Sequence of chain 1.A:
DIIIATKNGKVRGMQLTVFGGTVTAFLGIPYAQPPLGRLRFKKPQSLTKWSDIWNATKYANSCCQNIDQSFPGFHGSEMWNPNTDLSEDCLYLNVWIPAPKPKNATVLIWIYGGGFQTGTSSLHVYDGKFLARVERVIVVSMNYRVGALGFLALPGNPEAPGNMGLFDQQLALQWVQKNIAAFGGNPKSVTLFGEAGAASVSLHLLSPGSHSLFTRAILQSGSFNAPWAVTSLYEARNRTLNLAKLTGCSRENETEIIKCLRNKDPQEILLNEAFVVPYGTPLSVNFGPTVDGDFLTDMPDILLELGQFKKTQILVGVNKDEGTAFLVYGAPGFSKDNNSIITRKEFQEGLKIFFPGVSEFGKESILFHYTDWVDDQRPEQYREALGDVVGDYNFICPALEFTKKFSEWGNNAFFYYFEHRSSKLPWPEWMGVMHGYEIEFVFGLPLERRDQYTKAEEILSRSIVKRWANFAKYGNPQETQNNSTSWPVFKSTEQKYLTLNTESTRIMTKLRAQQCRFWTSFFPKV

Binding-site contacts:
Ligand atom C3 contacts residue PHE278 of chain 1.A at 3.1 Å (hydrophobic).
Ligand atom C7 contacts residue GLU238 of chain 1.A at 4.1 Å.
Ligand atom C1 contacts residue ASN245 of chain 1.A at 3.9 Å.
Ligand atom O4 contacts residue PHE278 of chain 1.A at 4.1 Å.
Ligand atom C1 contacts residue ASN245 of chain 1.A at 3.8 Å.
Ligand atom N2 contacts residue ASN241 of chain 1.A at 3.1 Å (h-bond).
Ligand atom C6 contacts residue ASN245 of chain 1.A at 3.8 Å.
Ligand atom C6 contacts residue LYS248 of chain 1.A at 3.7 Å.
Ligand atom C8 contacts residue PRO281 of chain 1.A at 3.6 Å (hydrophobic).
Ligand atom C6 contacts residue ASN245 of chain 1.A at 3.2 Å.
Ligand atom O5 contacts residue LYS248 of chain 1.A at 3.8 Å.
Ligand atom C5 contacts residue ASN241 of chain 1.A at 3.6 Å.
Ligand atom C4 contacts residue PHE278 of chain 1.A at 3.2 Å (hydrophobic).
Ligand atom C2 contacts residue ASN241 of chain 1.A at 2.6 Å.
Ligand atom C6 contacts residue LEU249 of chain 1.A at 3.6 Å (hydrophobic).
Ligand atom C6 contacts residue ASN241 of chain 1.A at 4.0 Å.
Ligand atom O5 contacts residue ASN245 of chain 1.A at 3.8 Å.
Ligand atom O3 contacts residue VAL280 of chain 1.A at 4.2 Å.
Ligand atom C8 contacts residue ASN241 of chain 1.A at 4.3 Å.
Ligand atom C5 contacts residue ASN245 of chain 1.A at 3.8 Å.
Ligand atom C8 contacts residue GLU238 of chain 1.A at 4.0 Å.
Ligand atom C1 contacts residue ASN241 of chain 1.A at 1.4 Å.
Ligand atom O3 contacts residue PRO281 of chain 1.A at 4.2 Å.
Ligand atom C5 contacts residue ASN245 of chain 1.A at 4.1 Å.
Ligand atom O5 contacts residue ASN245 of chain 1.A at 3.7 Å.
Ligand atom C7 contacts residue ASN241 of chain 1.A at 4.1 Å.
Ligand atom O2 contacts residue PRO281 of chain 1.A at 3.8 Å.
Ligand atom O7 contacts residue GLU238 of chain 1.A at 4.3 Å.
Ligand atom C4 contacts residue ASN241 of chain 1.A at 4.2 Å.
Ligand atom O6 contacts residue ASN245 of chain 1.A at 3.9 Å.
Ligand atom O5 contacts residue ASN241 of chain 1.A at 2.4 Å (h-bond).
Ligand atom O3 contacts residue PHE278 of chain 1.A at 3.2 Å (h-bond).
Ligand atom O4 contacts residue LEU249 of chain 1.A at 4.2 Å.
Ligand atom C3 contacts residue ASN241 of chain 1.A at 3.9 Å.
Ligand atom C5 contacts residue PHE278 of chain 1.A at 4.2 Å (hydrophobic).

A small-molecule ligand and the protein it binds are described below.
Small molecule (SMILES): CC(=O)N[C@H]1[C@H](O[C@H]2[C@H](O)[C@@H](NC(C)=O)CO[C@@H]2CO[C@H]2O[C@@H](C)[C@@H](O)[C@@H](O)[C@@H]2O)O[C@H](CO)[C@@H](O)[C@@H]1O